Sequence of chain 1.B:
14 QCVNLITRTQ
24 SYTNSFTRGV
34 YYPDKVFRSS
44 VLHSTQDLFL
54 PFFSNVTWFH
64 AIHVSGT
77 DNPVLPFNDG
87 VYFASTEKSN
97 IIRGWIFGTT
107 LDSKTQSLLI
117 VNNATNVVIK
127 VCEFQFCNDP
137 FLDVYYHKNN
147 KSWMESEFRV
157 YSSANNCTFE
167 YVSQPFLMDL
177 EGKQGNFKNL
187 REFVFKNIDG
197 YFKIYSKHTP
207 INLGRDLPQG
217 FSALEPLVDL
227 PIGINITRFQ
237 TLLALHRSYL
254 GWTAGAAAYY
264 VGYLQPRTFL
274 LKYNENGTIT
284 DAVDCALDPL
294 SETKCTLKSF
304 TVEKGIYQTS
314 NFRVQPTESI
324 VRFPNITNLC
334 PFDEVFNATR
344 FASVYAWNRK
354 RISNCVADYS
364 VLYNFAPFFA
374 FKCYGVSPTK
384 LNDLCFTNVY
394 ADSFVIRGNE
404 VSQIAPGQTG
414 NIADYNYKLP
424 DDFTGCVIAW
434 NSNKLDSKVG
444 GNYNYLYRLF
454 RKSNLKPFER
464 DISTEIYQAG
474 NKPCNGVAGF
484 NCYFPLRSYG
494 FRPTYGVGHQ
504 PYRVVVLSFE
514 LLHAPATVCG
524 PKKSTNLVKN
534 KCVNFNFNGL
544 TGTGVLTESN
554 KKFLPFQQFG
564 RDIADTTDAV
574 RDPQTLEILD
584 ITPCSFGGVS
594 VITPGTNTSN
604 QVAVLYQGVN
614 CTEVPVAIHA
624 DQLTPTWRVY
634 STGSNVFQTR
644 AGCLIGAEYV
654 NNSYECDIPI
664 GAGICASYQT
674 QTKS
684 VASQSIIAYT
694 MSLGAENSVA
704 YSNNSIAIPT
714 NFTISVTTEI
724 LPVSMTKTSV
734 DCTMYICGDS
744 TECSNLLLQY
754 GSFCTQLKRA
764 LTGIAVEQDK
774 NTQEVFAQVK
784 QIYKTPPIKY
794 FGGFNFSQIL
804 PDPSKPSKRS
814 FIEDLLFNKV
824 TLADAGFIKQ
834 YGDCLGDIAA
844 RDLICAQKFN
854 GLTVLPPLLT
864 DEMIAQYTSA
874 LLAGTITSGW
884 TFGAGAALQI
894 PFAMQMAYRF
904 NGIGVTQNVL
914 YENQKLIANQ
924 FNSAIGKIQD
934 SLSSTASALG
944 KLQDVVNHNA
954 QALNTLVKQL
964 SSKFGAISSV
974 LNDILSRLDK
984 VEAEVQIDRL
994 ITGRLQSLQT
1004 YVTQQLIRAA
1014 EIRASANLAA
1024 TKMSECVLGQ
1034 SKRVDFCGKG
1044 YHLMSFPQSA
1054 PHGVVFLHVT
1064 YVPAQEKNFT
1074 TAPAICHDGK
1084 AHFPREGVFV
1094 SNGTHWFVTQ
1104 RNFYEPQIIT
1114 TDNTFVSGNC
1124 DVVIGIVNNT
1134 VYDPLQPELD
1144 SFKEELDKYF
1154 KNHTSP

A small-molecule ligand and the protein it binds are described below.
Small molecule (SMILES): CC(=O)N[C@H]1[C@H](O[C@H]2[C@H](O)[C@@H](NC(C)=O)CO[C@@H]2CO)O[C@H](CO)[C@@H](O[C@H]2O[C@H](CO)[C@@H](O)[C@H](O)[C@@H]2O)[C@@H]1O

Binding-site contacts:
Ligand atom C4 contacts residue HIS1098 of chain 1.B at 4.0 Å.
Ligand atom C5 contacts residue PHE1100 of chain 1.B at 4.0 Å (hydrophobic).
Ligand atom C7 contacts residue THR1097 of chain 1.B at 3.9 Å.
Ligand atom C2 contacts residue HIS1098 of chain 1.B at 4.2 Å.
Ligand atom C3 contacts residue HIS1098 of chain 1.B at 3.7 Å.
Ligand atom C7 contacts residue HIS1098 of chain 1.B at 3.4 Å.
Ligand atom C1 contacts residue PHE1100 of chain 1.B at 4.5 Å (hydrophobic).
Ligand atom C3 contacts residue ASN1095 of chain 1.B at 3.8 Å.
Ligand atom C7 contacts residue ASN1095 of chain 1.B at 3.4 Å.
Ligand atom C8 contacts residue HIS1098 of chain 1.B at 3.8 Å.
Ligand atom N2 contacts residue ASN1095 of chain 1.B at 2.9 Å (h-bond).
Ligand atom C8 contacts residue ASN1095 of chain 1.B at 3.8 Å.
Ligand atom C1 contacts residue ASN1095 of chain 1.B at 1.4 Å.
Ligand atom O5 contacts residue HIS1098 of chain 1.B at 4.2 Å.
Ligand atom C2 contacts residue ASN1095 of chain 1.B at 2.5 Å.
Ligand atom C2 contacts residue THR1097 of chain 1.B at 3.5 Å.
Ligand atom O7 contacts residue ASN1095 of chain 1.B at 3.5 Å (h-bond).
Ligand atom C5 contacts residue ASN1095 of chain 1.B at 3.7 Å.
Ligand atom O5 contacts residue ASN1095 of chain 1.B at 2.3 Å (h-bond).
Ligand atom N2 contacts residue HIS1098 of chain 1.B at 4.2 Å.
Ligand atom O7 contacts residue HIS1098 of chain 1.B at 3.0 Å (h-bond).
Ligand atom C1 contacts residue THR1097 of chain 1.B at 3.5 Å.
Ligand atom C5 contacts residue HIS1098 of chain 1.B at 3.7 Å.
Ligand atom C3 contacts residue THR1097 of chain 1.B at 3.7 Å.
Ligand atom O4 contacts residue HIS1098 of chain 1.B at 3.5 Å.
Ligand atom O5 contacts residue PHE1100 of chain 1.B at 3.6 Å.
Ligand atom C8 contacts residue THR1097 of chain 1.B at 3.9 Å.
Ligand atom C4 contacts residue ASN1095 of chain 1.B at 4.2 Å.
Ligand atom C1 contacts residue HIS1098 of chain 1.B at 3.8 Å.
Ligand atom O6 contacts residue PHE1100 of chain 1.B at 4.5 Å.
Ligand atom C6 contacts residue PHE1100 of chain 1.B at 3.8 Å (hydrophobic).
Ligand atom O3 contacts residue THR1097 of chain 1.B at 4.5 Å.
Ligand atom N2 contacts residue THR1097 of chain 1.B at 2.9 Å (h-bond).